Sequence of chain 1.A:
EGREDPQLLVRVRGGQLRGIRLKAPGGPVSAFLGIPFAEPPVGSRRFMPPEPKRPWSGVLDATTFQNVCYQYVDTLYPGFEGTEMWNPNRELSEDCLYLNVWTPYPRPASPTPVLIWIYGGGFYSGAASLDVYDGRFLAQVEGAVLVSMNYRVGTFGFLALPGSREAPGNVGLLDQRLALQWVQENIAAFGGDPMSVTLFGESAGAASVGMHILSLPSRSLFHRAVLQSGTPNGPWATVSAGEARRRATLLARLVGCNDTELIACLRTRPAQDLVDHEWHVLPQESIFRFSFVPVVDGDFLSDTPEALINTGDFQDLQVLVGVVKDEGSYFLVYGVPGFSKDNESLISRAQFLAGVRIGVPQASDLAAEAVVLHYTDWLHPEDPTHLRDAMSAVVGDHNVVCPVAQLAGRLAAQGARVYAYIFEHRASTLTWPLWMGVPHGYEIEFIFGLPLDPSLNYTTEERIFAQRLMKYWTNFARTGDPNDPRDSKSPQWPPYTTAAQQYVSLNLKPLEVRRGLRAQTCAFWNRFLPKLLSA

The protein below binds the small molecule below.
Small molecule (SMILES): CCN(CC)CCNS(=O)(=O)c1ccc(Oc2c(Cl)cccc2[N+](=O)[O-])cc1

Binding-site contacts:
Ligand atom O13 contacts residue SER293 of chain 1.A at 3.3 Å (h-bond).
Ligand atom N20 contacts residue GLY121 of chain 1.A at 3.7 Å.
Ligand atom C24 contacts residue TRP86 of chain 1.A at 3.8 Å (hydrophobic).
Ligand atom C06 contacts residue TYR337 of chain 1.A at 3.7 Å (hydrophobic).
Ligand atom O01 contacts residue HIS447 of chain 1.A at 3.6 Å.
Ligand atom C07 contacts residue PHE338 of chain 1.A at 3.5 Å (hydrophobic).
Ligand atom O13 contacts residue ILE294 of chain 1.A at 3.5 Å.
Ligand atom O28 contacts residue GLY122 of chain 1.A at 3.5 Å (h-bond).
Ligand atom C24 contacts residue GLU202 of chain 1.A at 3.7 Å.
Ligand atom C17 contacts residue PE31 of chain 1.F at 3.7 Å.
Ligand atom CL contacts residue ASP74 of chain 1.A at 3.1 Å.
Ligand atom O13 contacts residue 5GZ1 of chain 1.I at 3.2 Å (h-bond).
Ligand atom C25 contacts residue GLY121 of chain 1.A at 3.3 Å.
Ligand atom C04 contacts residue TYR124 of chain 1.A at 3.2 Å (hydrophobic).
Ligand atom C22 contacts residue TRP86 of chain 1.A at 3.5 Å (hydrophobic).
Ligand atom C03 contacts residue PHE338 of chain 1.A at 3.6 Å (hydrophobic).
Ligand atom CL contacts residue TYR341 of chain 1.A at 3.1 Å.
Ligand atom C17 contacts residue TRP286 of chain 1.A at 3.6 Å (hydrophobic).
Ligand atom C04 contacts residue PHE297 of chain 1.A at 3.8 Å (hydrophobic).
Ligand atom C27 contacts residue TYR337 of chain 1.A at 3.4 Å (hydrophobic).
Ligand atom O14 contacts residue PHE295 of chain 1.A at 3.3 Å (h-bond).
Ligand atom O01 contacts residue PHE338 of chain 1.A at 3.8 Å.
Ligand atom C16 contacts residue TRP286 of chain 1.A at 3.3 Å (hydrophobic).
Ligand atom C16 contacts residue PE31 of chain 1.F at 3.6 Å.
Ligand atom O09 contacts residue TYR341 of chain 1.A at 3.3 Å.
Ligand atom C15 contacts residue TRP286 of chain 1.A at 3.3 Å (hydrophobic).
Ligand atom C25 contacts residue GLU202 of chain 1.A at 3.6 Å.
Ligand atom O14 contacts residue ILE294 of chain 1.A at 3.9 Å.
Ligand atom C26 contacts residue HIS447 of chain 1.A at 3.2 Å.
Ligand atom C26 contacts residue TRP86 of chain 1.A at 3.9 Å (hydrophobic).
Ligand atom C18 contacts residue TYR341 of chain 1.A at 3.5 Å (hydrophobic).
Ligand atom C06 contacts residue PHE338 of chain 1.A at 3.3 Å (hydrophobic).
Ligand atom C25 contacts residue GLY120 of chain 1.A at 3.5 Å.
Ligand atom C05 contacts residue TYR124 of chain 1.A at 3.2 Å (hydrophobic).
Ligand atom O28 contacts residue GLY121 of chain 1.A at 3.8 Å.
Ligand atom C07 contacts residue TYR337 of chain 1.A at 3.9 Å (hydrophobic).
Ligand atom CL contacts residue TYR124 of chain 1.A at 3.5 Å.
Ligand atom C27 contacts residue HIS447 of chain 1.A at 3.1 Å.
Ligand atom C11 contacts residue TRP286 of chain 1.A at 3.9 Å (hydrophobic).
Ligand atom C10 contacts residue TYR341 of chain 1.A at 3.7 Å (hydrophobic).